Sequence of chain 1.B:
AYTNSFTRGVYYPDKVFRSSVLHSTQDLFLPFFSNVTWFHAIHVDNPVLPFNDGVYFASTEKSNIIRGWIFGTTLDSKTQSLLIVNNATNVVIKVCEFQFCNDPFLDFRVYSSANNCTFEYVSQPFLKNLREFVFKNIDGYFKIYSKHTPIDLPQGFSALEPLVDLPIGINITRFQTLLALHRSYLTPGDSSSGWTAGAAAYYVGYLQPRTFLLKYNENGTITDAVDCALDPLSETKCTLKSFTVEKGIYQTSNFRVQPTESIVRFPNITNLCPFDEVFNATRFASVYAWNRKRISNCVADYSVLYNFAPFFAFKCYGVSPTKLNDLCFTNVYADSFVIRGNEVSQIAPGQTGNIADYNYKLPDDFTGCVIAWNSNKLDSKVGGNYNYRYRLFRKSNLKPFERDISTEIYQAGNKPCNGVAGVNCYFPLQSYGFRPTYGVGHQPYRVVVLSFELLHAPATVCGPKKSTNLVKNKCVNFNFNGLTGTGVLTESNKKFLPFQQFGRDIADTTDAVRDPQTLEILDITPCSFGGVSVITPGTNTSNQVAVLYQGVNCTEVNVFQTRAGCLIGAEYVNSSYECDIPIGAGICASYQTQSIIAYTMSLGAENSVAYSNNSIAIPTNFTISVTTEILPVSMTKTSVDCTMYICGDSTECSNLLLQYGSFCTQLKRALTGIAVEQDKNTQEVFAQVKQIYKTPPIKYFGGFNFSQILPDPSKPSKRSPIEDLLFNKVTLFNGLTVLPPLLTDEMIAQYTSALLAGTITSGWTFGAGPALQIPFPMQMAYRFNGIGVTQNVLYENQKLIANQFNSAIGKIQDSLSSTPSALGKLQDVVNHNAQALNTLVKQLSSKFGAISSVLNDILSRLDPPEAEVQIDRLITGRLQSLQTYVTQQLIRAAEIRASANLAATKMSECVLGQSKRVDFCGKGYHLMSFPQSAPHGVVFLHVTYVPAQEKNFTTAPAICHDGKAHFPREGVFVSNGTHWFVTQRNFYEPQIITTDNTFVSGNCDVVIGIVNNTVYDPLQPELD

The protein below binds the small molecule below.
Small molecule (SMILES): CC(=O)N[C@@H]1[C@@H](O)[C@H](O)[C@@H](CO)O[C@H]1O

Binding-site contacts:
Ligand atom C8 contacts residue GLN644 of chain 1.B at 4.4 Å.
Ligand atom N2 contacts residue ASN616 of chain 1.B at 2.9 Å (h-bond).
Ligand atom C7 contacts residue ASN616 of chain 1.B at 3.1 Å.
Ligand atom C1 contacts residue ASN616 of chain 1.B at 3.4 Å.
Ligand atom C8 contacts residue ASN616 of chain 1.B at 3.3 Å.
Ligand atom O7 contacts residue ASN616 of chain 1.B at 3.8 Å.
Ligand atom C2 contacts residue ASN616 of chain 1.B at 3.6 Å.